Binding-site contacts:
Ligand atom C5 contacts residue ASN154 of chain 1.F at 3.7 Å.
Ligand atom C3 contacts residue ASN154 of chain 1.F at 3.8 Å.
Ligand atom O5 contacts residue GLU150 of chain 1.F at 3.7 Å.
Ligand atom C1 contacts residue ASN154 of chain 1.F at 1.4 Å.
Ligand atom O7 contacts residue ASN154 of chain 1.F at 3.2 Å (h-bond).
Ligand atom C6 contacts residue GLU150 of chain 1.F at 3.5 Å.
Ligand atom O6 contacts residue GLU150 of chain 1.F at 3.9 Å.
Ligand atom N2 contacts residue THR156 of chain 1.F at 4.3 Å.
Ligand atom O5 contacts residue ASN154 of chain 1.F at 2.4 Å (h-bond).
Ligand atom N2 contacts residue ASN154 of chain 1.F at 2.9 Å (h-bond).
Ligand atom C1 contacts residue GLU150 of chain 1.F at 4.1 Å.
Ligand atom C8 contacts residue ALA147 of chain 1.F at 4.3 Å (hydrophobic).
Ligand atom C1 contacts residue THR156 of chain 1.F at 4.1 Å.
Ligand atom O6 contacts residue ALA147 of chain 1.F at 3.5 Å (h-bond).
Ligand atom C2 contacts residue ASN154 of chain 1.F at 2.4 Å.
Ligand atom C8 contacts residue ASN154 of chain 1.F at 4.4 Å.
Ligand atom C7 contacts residue ASN154 of chain 1.F at 3.2 Å.
Ligand atom C4 contacts residue ASN154 of chain 1.F at 4.2 Å.

Sequence of chain 1.F:
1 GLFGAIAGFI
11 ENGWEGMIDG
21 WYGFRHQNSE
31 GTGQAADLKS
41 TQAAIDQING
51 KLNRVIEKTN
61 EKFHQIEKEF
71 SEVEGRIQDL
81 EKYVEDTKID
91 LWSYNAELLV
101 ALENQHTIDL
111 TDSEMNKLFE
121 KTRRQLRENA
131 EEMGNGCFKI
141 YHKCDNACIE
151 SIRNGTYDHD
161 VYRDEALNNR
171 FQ

The small molecule below binds the protein below.
Small molecule (SMILES): CC(=O)N[C@H]1[C@H](O[C@H]2[C@H](O)[C@@H](NC(C)=O)CO[C@@H]2CO)O[C@H](CO)[C@@H](O)[C@@H]1O